This protein binds this small molecule.
Small molecule (SMILES): CSc1nc(-c2ccc(C)cc2C)c2c(C#N)c[nH]c2n1

Sequence of chain 1.A:
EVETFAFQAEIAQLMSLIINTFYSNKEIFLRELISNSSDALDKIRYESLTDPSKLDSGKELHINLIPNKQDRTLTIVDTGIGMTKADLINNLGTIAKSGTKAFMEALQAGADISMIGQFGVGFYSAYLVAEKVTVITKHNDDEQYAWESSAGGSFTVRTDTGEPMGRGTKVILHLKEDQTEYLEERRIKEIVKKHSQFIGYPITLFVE

Binding-site contacts:
Ligand atom C18 contacts residue ASN106 of chain 1.A at 3.7 Å.
Ligand atom C2 contacts residue ALA55 of chain 1.A at 3.7 Å (hydrophobic).
Ligand atom C15 contacts residue THR109 of chain 1.A at 3.4 Å.
Ligand atom C19 contacts residue VAL150 of chain 1.A at 3.7 Å (hydrophobic).
Ligand atom C9 contacts residue ASP93 of chain 1.A at 3.6 Å.
Ligand atom S6 contacts residue ALA55 of chain 1.A at 3.9 Å.
Ligand atom C14 contacts residue THR109 of chain 1.A at 3.0 Å.
Ligand atom C20 contacts residue ASN51 of chain 1.A at 3.3 Å.
Ligand atom C16 contacts residue LEU107 of chain 1.A at 2.9 Å (hydrophobic).
Ligand atom C15 contacts residue LEU107 of chain 1.A at 3.1 Å (hydrophobic).
Ligand atom C13 contacts residue LEU107 of chain 1.A at 3.4 Å (hydrophobic).
Ligand atom C18 contacts residue THR109 of chain 1.A at 2.9 Å.
Ligand atom N21 contacts residue PHE138 of chain 1.A at 3.2 Å.
Ligand atom C15 contacts residue PHE138 of chain 1.A at 3.4 Å (hydrophobic).
Ligand atom C18 contacts residue LEU107 of chain 1.A at 3.4 Å (hydrophobic).
Ligand atom N3 contacts residue THR184 of chain 1.A at 3.5 Å (h-bond).
Ligand atom N10 contacts residue SER52 of chain 1.A at 3.5 Å.
Ligand atom C9 contacts residue ALA55 of chain 1.A at 3.9 Å (hydrophobic).
Ligand atom C14 contacts residue ASN51 of chain 1.A at 3.8 Å.
Ligand atom C12 contacts residue ASN51 of chain 1.A at 3.5 Å.
Ligand atom C19 contacts residue MET98 of chain 1.A at 3.8 Å (hydrophobic).
Ligand atom C19 contacts residue PHE138 of chain 1.A at 3.8 Å (hydrophobic).
Ligand atom S6 contacts residue MET98 of chain 1.A at 3.6 Å.
Ligand atom C18 contacts residue PHE138 of chain 1.A at 3.2 Å (hydrophobic).
Ligand atom C2 contacts residue MET98 of chain 1.A at 3.7 Å (hydrophobic).
Ligand atom N10 contacts residue ASP93 of chain 1.A at 2.5 Å (salt-bridge).
Ligand atom N1 contacts residue MET98 of chain 1.A at 3.4 Å.
Ligand atom N10 contacts residue THR184 of chain 1.A at 3.8 Å.
Ligand atom N21 contacts residue LEU48 of chain 1.A at 3.2 Å.
Ligand atom C16 contacts residue PHE138 of chain 1.A at 3.2 Å (hydrophobic).
Ligand atom C11 contacts residue SER52 of chain 1.A at 3.3 Å.
Ligand atom C9 contacts residue THR184 of chain 1.A at 3.7 Å.
Ligand atom C17 contacts residue LEU107 of chain 1.A at 3.6 Å (hydrophobic).
Ligand atom C19 contacts residue LEU107 of chain 1.A at 3.7 Å (hydrophobic).
Ligand atom C14 contacts residue LEU107 of chain 1.A at 3.0 Å (hydrophobic).
Ligand atom C11 contacts residue ASP93 of chain 1.A at 3.2 Å.
Ligand atom N3 contacts residue ALA55 of chain 1.A at 3.2 Å.
Ligand atom N21 contacts residue ASN51 of chain 1.A at 3.1 Å (h-bond).
Ligand atom S6 contacts residue GLY97 of chain 1.A at 3.3 Å (h-bond).
Ligand atom C13 contacts residue ASN51 of chain 1.A at 3.7 Å.